Sequence of chain 1.D:
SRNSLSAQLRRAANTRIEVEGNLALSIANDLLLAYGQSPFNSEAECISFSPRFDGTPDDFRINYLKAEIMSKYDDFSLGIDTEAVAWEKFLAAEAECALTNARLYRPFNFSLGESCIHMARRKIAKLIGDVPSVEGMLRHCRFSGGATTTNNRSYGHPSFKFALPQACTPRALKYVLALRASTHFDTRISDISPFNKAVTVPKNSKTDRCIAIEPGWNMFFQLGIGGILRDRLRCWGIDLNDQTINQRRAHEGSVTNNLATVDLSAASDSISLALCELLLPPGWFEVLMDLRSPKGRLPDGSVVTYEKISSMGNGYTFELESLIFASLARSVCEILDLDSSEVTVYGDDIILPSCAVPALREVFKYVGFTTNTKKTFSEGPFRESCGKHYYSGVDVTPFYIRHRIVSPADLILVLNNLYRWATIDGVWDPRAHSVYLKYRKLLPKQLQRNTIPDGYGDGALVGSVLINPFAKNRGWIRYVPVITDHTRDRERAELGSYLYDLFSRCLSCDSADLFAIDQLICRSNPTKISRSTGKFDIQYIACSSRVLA

Sequence of chain 1.C:
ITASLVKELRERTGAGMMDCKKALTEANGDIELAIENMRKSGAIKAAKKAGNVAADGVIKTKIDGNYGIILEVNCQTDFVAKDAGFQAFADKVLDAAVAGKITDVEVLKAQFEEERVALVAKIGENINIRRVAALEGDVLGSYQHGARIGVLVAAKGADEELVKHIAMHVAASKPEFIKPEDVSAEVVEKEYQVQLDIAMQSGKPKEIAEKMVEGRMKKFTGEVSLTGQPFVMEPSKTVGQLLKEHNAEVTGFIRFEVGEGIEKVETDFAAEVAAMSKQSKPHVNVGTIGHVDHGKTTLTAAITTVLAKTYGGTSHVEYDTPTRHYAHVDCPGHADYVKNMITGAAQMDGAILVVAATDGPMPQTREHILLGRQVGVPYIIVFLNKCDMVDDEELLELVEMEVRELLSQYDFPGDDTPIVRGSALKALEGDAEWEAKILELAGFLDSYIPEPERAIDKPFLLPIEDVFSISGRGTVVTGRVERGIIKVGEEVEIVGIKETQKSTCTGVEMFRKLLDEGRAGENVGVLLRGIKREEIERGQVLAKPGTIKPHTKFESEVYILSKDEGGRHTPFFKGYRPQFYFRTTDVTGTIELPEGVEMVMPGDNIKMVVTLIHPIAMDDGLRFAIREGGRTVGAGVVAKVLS

Binding-site contacts:
Ligand atom CAC contacts residue PHE232 of chain 1.D at 4.0 Å (hydrophobic).
Ligand atom OAS contacts residue ARG547 of chain 1.C at 3.0 Å (salt-bridge).
Ligand atom CAF contacts residue LEU190 of chain 1.D at 4.2 Å (hydrophobic).
Ligand atom OAG contacts residue ARG547 of chain 1.C at 3.1 Å (salt-bridge).
Ligand atom OAK contacts residue MET148 of chain 1.D at 3.6 Å.
Ligand atom CAE contacts residue LEU149 of chain 1.D at 3.9 Å (hydrophobic).
Ligand atom CAL contacts residue VAL145 of chain 1.D at 4.1 Å (hydrophobic).
Ligand atom CAJ contacts residue MET148 of chain 1.D at 4.1 Å (hydrophobic).
Ligand atom OAG contacts residue LEU149 of chain 1.D at 3.9 Å.
Ligand atom CAA contacts residue LEU149 of chain 1.D at 3.9 Å (hydrophobic).
Ligand atom CAT contacts residue ARG547 of chain 1.C at 4.0 Å.
Ligand atom OAH contacts residue PRO143 of chain 1.D at 3.4 Å (h-bond).
Ligand atom CAF contacts residue LEU149 of chain 1.D at 4.0 Å (hydrophobic).
Ligand atom CAA contacts residue ARG547 of chain 1.C at 2.9 Å.
Ligand atom OAS contacts residue SER193 of chain 1.D at 4.0 Å.
Ligand atom OAR contacts residue LYS185 of chain 1.D at 3.7 Å.
Ligand atom CAL contacts residue MET148 of chain 1.D at 4.2 Å (hydrophobic).
Ligand atom CAE contacts residue CYS152 of chain 1.D at 4.1 Å (hydrophobic).
Ligand atom CAY contacts residue ALA189 of chain 1.D at 3.8 Å (hydrophobic).
Ligand atom CAB contacts residue TYR186 of chain 1.D at 3.6 Å (hydrophobic).
Ligand atom OAS contacts residue LEU149 of chain 1.D at 4.1 Å.
Ligand atom CAP contacts residue ALA189 of chain 1.D at 3.9 Å (hydrophobic).
Ligand atom CAI contacts residue PRO143 of chain 1.D at 3.5 Å (hydrophobic).
Ligand atom CAJ contacts residue PRO143 of chain 1.D at 4.2 Å (hydrophobic).
Ligand atom CAJ contacts residue VAL145 of chain 1.D at 4.1 Å (hydrophobic).
Ligand atom OAG contacts residue PHE231 of chain 1.D at 4.2 Å.
Ligand atom CAE contacts residue PHE232 of chain 1.D at 4.1 Å (hydrophobic).
Ligand atom OAD contacts residue LEU149 of chain 1.D at 3.9 Å.
Ligand atom CAF contacts residue ARG547 of chain 1.C at 3.5 Å.
Ligand atom OAD contacts residue MET148 of chain 1.D at 3.9 Å.
Ligand atom CAU contacts residue VAL145 of chain 1.D at 3.8 Å (hydrophobic).
Ligand atom CAC contacts residue MET148 of chain 1.D at 4.1 Å (hydrophobic).
Ligand atom CAY contacts residue SER193 of chain 1.D at 4.0 Å.
Ligand atom OAV contacts residue VAL145 of chain 1.D at 4.0 Å.
Ligand atom CAB contacts residue MET148 of chain 1.D at 4.0 Å (hydrophobic).
Ligand atom CAI contacts residue MET148 of chain 1.D at 4.1 Å (hydrophobic).
Ligand atom CAA contacts residue LEU190 of chain 1.D at 4.0 Å (hydrophobic).
Ligand atom CAE contacts residue MET148 of chain 1.D at 4.0 Å (hydrophobic).
Ligand atom OAH contacts residue VAL142 of chain 1.D at 4.1 Å.
Ligand atom OAG contacts residue LEU190 of chain 1.D at 4.2 Å.

The protein below binds the small molecule below.
Small molecule (SMILES): C[C@H](O)COCC(COC[C@@H](C)O)(COC[C@@H](C)O)COC[C@@H](C)O